Sequence of chain 1.A:
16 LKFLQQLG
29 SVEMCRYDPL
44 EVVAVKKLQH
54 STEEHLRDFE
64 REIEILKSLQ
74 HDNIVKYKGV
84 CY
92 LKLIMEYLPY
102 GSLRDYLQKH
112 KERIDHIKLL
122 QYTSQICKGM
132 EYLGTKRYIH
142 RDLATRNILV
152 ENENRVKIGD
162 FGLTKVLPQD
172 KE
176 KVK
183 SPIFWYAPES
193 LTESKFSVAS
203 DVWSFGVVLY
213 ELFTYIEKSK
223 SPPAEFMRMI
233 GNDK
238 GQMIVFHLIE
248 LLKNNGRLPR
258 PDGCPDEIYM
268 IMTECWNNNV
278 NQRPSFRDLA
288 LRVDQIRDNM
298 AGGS

Binding-site contacts:
Ligand atom C25 contacts residue ARG147 of chain 1.A at 3.3 Å.
Ligand atom C12 contacts residue LEU22 of chain 1.A at 3.7 Å (hydrophobic).
Ligand atom C14 contacts residue GLU97 of chain 1.A at 3.8 Å.
Ligand atom C14 contacts residue LEU150 of chain 1.A at 3.6 Å (hydrophobic).
Ligand atom C17 contacts residue VAL78 of chain 1.A at 3.5 Å (hydrophobic).
Ligand atom N28 contacts residue LEU150 of chain 1.A at 3.8 Å.
Ligand atom C20 contacts residue VAL30 of chain 1.A at 3.9 Å (hydrophobic).
Ligand atom C14 contacts residue ALA47 of chain 1.A at 3.6 Å (hydrophobic).
Ligand atom C19 contacts residue LEU150 of chain 1.A at 3.7 Å (hydrophobic).
Ligand atom C10 contacts residue TYR98 of chain 1.A at 3.9 Å (hydrophobic).
Ligand atom N28 contacts residue LEU22 of chain 1.A at 3.9 Å.
Ligand atom C10 contacts residue GLY102 of chain 1.A at 3.5 Å.
Ligand atom N18 contacts residue ALA47 of chain 1.A at 3.3 Å.
Ligand atom C17 contacts residue MET96 of chain 1.A at 3.5 Å (hydrophobic).
Ligand atom C09 contacts residue GLY102 of chain 1.A at 3.4 Å.
Ligand atom C15 contacts residue LEU150 of chain 1.A at 3.4 Å (hydrophobic).
Ligand atom N18 contacts residue VAL78 of chain 1.A at 3.8 Å.
Ligand atom N26 contacts residue GLY23 of chain 1.A at 3.7 Å.
Ligand atom C09 contacts residue PRO100 of chain 1.A at 3.7 Å (hydrophobic).
Ligand atom C09 contacts residue TYR98 of chain 1.A at 3.5 Å (hydrophobic).
Ligand atom N11 contacts residue LEU99 of chain 1.A at 2.7 Å (h-bond).
Ligand atom C06 contacts residue GLY102 of chain 1.A at 3.6 Å.
Ligand atom N11 contacts residue TYR98 of chain 1.A at 3.5 Å.
Ligand atom C16 contacts residue MET96 of chain 1.A at 3.6 Å (hydrophobic).
Ligand atom N18 contacts residue GLU97 of chain 1.A at 2.7 Å (salt-bridge).
Ligand atom C25 contacts residue ASN148 of chain 1.A at 3.8 Å.
Ligand atom C05 contacts residue GLY102 of chain 1.A at 3.7 Å.
Ligand atom C08 contacts residue GLY102 of chain 1.A at 3.6 Å.
Ligand atom C07 contacts residue GLY102 of chain 1.A at 3.5 Å.
Ligand atom C08 contacts residue PRO100 of chain 1.A at 3.7 Å (hydrophobic).
Ligand atom C17 contacts residue ALA47 of chain 1.A at 3.6 Å (hydrophobic).
Ligand atom C10 contacts residue LEU99 of chain 1.A at 3.3 Å (hydrophobic).
Ligand atom N11 contacts residue LEU22 of chain 1.A at 3.8 Å.
Ligand atom C17 contacts residue GLU97 of chain 1.A at 3.4 Å.
Ligand atom C12 contacts residue LEU99 of chain 1.A at 3.6 Å (hydrophobic).
Ligand atom C16 contacts residue LEU150 of chain 1.A at 3.7 Å (hydrophobic).
Ligand atom C09 contacts residue LEU99 of chain 1.A at 3.3 Å (hydrophobic).
Ligand atom N13 contacts residue LEU99 of chain 1.A at 3.2 Å (h-bond).
Ligand atom C23 contacts residue ASP161 of chain 1.A at 3.7 Å.
Ligand atom N22 contacts residue VAL30 of chain 1.A at 3.8 Å.

The protein below binds the small molecule below.
Small molecule (SMILES): CCCn1cc(-c2nc(Nc3ccc(C(=O)NC)cc3)nc3[nH]ccc23)cn1